Sequence of chain 1.B:
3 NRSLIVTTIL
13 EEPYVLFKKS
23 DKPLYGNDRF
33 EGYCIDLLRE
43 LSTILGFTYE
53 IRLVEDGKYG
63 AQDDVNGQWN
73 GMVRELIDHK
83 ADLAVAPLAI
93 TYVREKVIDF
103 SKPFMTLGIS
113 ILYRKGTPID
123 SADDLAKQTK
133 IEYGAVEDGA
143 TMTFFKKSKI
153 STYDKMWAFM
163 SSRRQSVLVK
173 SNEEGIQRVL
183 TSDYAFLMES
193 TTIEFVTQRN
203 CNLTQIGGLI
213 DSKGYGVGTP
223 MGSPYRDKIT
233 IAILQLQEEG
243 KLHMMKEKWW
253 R

This protein binds this small molecule.
Small molecule (SMILES): N[C@@H](Cn1oc(=O)[nH]c1=O)C(=O)O

Binding-site contacts:
Ligand atom O16 contacts residue TYR61 of chain 1.B at 3.3 Å.
Ligand atom O17 contacts residue TYR61 of chain 1.B at 3.4 Å.
Ligand atom O16 contacts residue PRO89 of chain 1.B at 3.4 Å (h-bond).
Ligand atom C02 contacts residue GLU191 of chain 1.B at 3.3 Å.
Ligand atom O18 contacts residue GLY141 of chain 1.B at 3.6 Å.
Ligand atom N15 contacts residue GLU191 of chain 1.B at 3.5 Å.
Ligand atom C05 contacts residue GLU191 of chain 1.B at 3.3 Å.
Ligand atom O17 contacts residue ALA142 of chain 1.B at 2.7 Å (h-bond).
Ligand atom O17 contacts residue GLY141 of chain 1.B at 3.5 Å.
Ligand atom O20 contacts residue GLU191 of chain 1.B at 3.5 Å (salt-bridge).
Ligand atom C01 contacts residue ALA91 of chain 1.B at 4.0 Å (hydrophobic).
Ligand atom C01 contacts residue ALA142 of chain 1.B at 3.7 Å (hydrophobic).
Ligand atom N14 contacts residue ASN174 of chain 1.B at 3.6 Å (h-bond).
Ligand atom N14 contacts residue VAL138 of chain 1.B at 3.6 Å.
Ligand atom O18 contacts residue THR143 of chain 1.B at 2.9 Å (h-bond).
Ligand atom O18 contacts residue VAL138 of chain 1.B at 3.6 Å.
Ligand atom C02 contacts residue TYR61 of chain 1.B at 3.8 Å (hydrophobic).
Ligand atom O19 contacts residue ASN174 of chain 1.B at 3.8 Å.
Ligand atom C04 contacts residue THR143 of chain 1.B at 3.4 Å.
Ligand atom C03 contacts residue TYR61 of chain 1.B at 3.4 Å (hydrophobic).
Ligand atom C02 contacts residue PRO89 of chain 1.B at 4.0 Å (hydrophobic).
Ligand atom O19 contacts residue GLU191 of chain 1.B at 2.8 Å (salt-bridge).
Ligand atom N15 contacts residue THR143 of chain 1.B at 2.9 Å (h-bond).
Ligand atom C05 contacts residue MET190 of chain 1.B at 4.0 Å (hydrophobic).
Ligand atom C01 contacts residue ARG96 of chain 1.B at 3.5 Å.
Ligand atom O18 contacts residue ALA142 of chain 1.B at 3.2 Å (h-bond).
Ligand atom O16 contacts residue LEU90 of chain 1.B at 3.5 Å.
Ligand atom NP3 contacts residue TYR217 of chain 1.B at 3.8 Å.
Ligand atom O17 contacts residue ARG96 of chain 1.B at 2.8 Å (salt-bridge).
Ligand atom C05 contacts residue ASN174 of chain 1.B at 3.6 Å.
Ligand atom NP3 contacts residue TYR61 of chain 1.B at 3.7 Å.
Ligand atom C04 contacts residue VAL138 of chain 1.B at 3.7 Å (hydrophobic).
Ligand atom N15 contacts residue MET190 of chain 1.B at 4.0 Å.
Ligand atom O16 contacts residue ALA91 of chain 1.B at 3.0 Å (h-bond).
Ligand atom C01 contacts residue TYR61 of chain 1.B at 3.4 Å (hydrophobic).
Ligand atom O20 contacts residue ASN174 of chain 1.B at 2.8 Å (h-bond).
Ligand atom O19 contacts residue MET190 of chain 1.B at 3.4 Å.
Ligand atom O16 contacts residue ARG96 of chain 1.B at 3.0 Å (salt-bridge).
Ligand atom NP3 contacts residue PRO89 of chain 1.B at 2.7 Å (h-bond).
Ligand atom NP3 contacts residue GLU191 of chain 1.B at 2.7 Å (salt-bridge).